The protein below binds the small molecule below.
Small molecule (SMILES): [C-]#[N+][C@@H]1[C@H](c2c[nH]c3ccccc23)[C@@H](C(=C)C)CC[C@@]1(C)C=C

Binding-site contacts:
Ligand atom C9 contacts residue VAL110 of chain 1.A at 3.9 Å (hydrophobic).
Ligand atom C1 contacts residue ALA102 of chain 1.A at 3.2 Å (hydrophobic).
Ligand atom C9 contacts residue ALA108 of chain 1.A at 4.3 Å (hydrophobic).
Ligand atom C16 contacts residue ILE181 of chain 1.A at 4.3 Å (hydrophobic).
Ligand atom C14 contacts residue PHE189 of chain 1.A at 4.1 Å (hydrophobic).
Ligand atom C1 contacts residue ILE181 of chain 1.A at 4.0 Å (hydrophobic).
Ligand atom N2 contacts residue PHE97 of chain 1.A at 3.5 Å.
Ligand atom C10 contacts residue VAL110 of chain 1.A at 4.3 Å (hydrophobic).
Ligand atom C19 contacts residue ARG173 of chain 1.A at 4.0 Å.
Ligand atom C10 contacts residue ALA108 of chain 1.A at 4.3 Å (hydrophobic).
Ligand atom C5 contacts residue ILE245 of chain 1.A at 4.3 Å (hydrophobic).
Ligand atom C21 contacts residue PHE296 of chain 1.A at 4.0 Å (hydrophobic).
Ligand atom C7 contacts residue PHE97 of chain 1.A at 3.9 Å (hydrophobic).
Ligand atom C6 contacts residue ASN94 of chain 1.A at 4.2 Å.
Ligand atom C20 contacts residue PHE296 of chain 1.A at 4.4 Å (hydrophobic).
Ligand atom C17 contacts residue HIS184 of chain 1.A at 3.6 Å.
Ligand atom C14 contacts residue TYR244 of chain 1.A at 4.2 Å (hydrophobic).
Ligand atom C2 contacts residue ILE104 of chain 1.A at 3.9 Å (hydrophobic).
Ligand atom C19 contacts residue ILE104 of chain 1.A at 4.4 Å (hydrophobic).
Ligand atom C16 contacts residue HIS184 of chain 1.A at 3.5 Å.
Ligand atom C15 contacts residue HIS184 of chain 1.A at 4.2 Å.
Ligand atom C21 contacts residue ARG173 of chain 1.A at 3.9 Å.
Ligand atom N1 contacts residue ILE104 of chain 1.A at 3.7 Å.
Ligand atom C9 contacts residue ILE104 of chain 1.A at 4.3 Å (hydrophobic).
Ligand atom C6 contacts residue PHE97 of chain 1.A at 4.2 Å (hydrophobic).
Ligand atom C19 contacts residue AKG1 of chain 1.G at 4.3 Å.
Ligand atom C8 contacts residue ASN94 of chain 1.A at 3.9 Å.
Ligand atom C15 contacts residue ILE245 of chain 1.A at 3.4 Å (hydrophobic).
Ligand atom C1 contacts residue ILE104 of chain 1.A at 4.1 Å (hydrophobic).
Ligand atom C5 contacts residue VAL101 of chain 1.A at 3.4 Å (hydrophobic).
Ligand atom N2 contacts residue VAL101 of chain 1.A at 3.5 Å.
Ligand atom C14 contacts residue VAL110 of chain 1.A at 4.1 Å (hydrophobic).
Ligand atom C21 contacts residue ALA108 of chain 1.A at 4.1 Å (hydrophobic).
Ligand atom C16 contacts residue PHE189 of chain 1.A at 3.9 Å (hydrophobic).
Ligand atom C17 contacts residue ILE181 of chain 1.A at 4.0 Å (hydrophobic).
Ligand atom C11 contacts residue ILE104 of chain 1.A at 4.3 Å (hydrophobic).
Ligand atom C7 contacts residue ASN94 of chain 1.A at 3.8 Å.
Ligand atom C10 contacts residue ILE104 of chain 1.A at 3.9 Å (hydrophobic).
Ligand atom C15 contacts residue ALA182 of chain 1.A at 4.3 Å (hydrophobic).
Ligand atom C1 contacts residue VAL101 of chain 1.A at 3.7 Å (hydrophobic).

Sequence of chain 1.A:
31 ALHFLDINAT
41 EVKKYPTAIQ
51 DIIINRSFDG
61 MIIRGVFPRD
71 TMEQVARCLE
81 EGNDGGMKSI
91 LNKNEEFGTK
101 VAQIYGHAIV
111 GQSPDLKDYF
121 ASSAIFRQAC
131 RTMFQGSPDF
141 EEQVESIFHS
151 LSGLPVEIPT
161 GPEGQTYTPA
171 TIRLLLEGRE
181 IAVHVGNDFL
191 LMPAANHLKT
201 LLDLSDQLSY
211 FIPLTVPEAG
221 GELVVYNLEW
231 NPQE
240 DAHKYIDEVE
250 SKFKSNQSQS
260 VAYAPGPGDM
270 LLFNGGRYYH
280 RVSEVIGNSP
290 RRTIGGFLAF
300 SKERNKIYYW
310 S